The protein below binds the small molecule below.
Small molecule (SMILES): C=C(C)[C@H]1CN[C@H](C(=O)O)[C@H]1CC(=O)O

Sequence of chain 1.A:
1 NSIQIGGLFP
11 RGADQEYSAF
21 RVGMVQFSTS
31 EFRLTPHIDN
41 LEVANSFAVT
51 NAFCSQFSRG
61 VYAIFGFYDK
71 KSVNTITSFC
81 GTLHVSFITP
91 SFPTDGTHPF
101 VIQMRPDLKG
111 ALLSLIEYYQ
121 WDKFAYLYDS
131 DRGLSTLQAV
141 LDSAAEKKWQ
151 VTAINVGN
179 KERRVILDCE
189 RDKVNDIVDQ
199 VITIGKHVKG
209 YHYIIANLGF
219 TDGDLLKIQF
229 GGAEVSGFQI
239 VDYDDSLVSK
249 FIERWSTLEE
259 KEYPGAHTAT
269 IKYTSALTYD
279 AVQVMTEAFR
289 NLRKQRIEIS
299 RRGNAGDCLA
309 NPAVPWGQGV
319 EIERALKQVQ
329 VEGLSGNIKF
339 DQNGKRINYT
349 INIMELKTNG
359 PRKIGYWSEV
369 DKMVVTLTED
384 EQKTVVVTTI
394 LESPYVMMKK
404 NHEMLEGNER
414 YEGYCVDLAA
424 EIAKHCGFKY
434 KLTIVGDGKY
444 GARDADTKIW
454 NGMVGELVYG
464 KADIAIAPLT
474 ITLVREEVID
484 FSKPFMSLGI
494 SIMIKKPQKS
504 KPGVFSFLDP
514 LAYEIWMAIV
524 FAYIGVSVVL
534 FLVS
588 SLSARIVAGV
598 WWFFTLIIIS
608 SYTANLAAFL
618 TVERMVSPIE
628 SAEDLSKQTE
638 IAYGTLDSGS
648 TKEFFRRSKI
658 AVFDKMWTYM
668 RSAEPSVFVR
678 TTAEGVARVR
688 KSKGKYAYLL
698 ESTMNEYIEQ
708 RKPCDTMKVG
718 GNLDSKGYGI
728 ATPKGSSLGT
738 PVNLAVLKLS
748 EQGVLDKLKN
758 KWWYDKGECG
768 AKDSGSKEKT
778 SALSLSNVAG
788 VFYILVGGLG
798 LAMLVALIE

Binding-site contacts:
Ligand atom O contacts residue ARG478 of chain 1.A at 3.4 Å (salt-bridge).
Ligand atom OXT contacts residue ARG478 of chain 1.A at 2.7 Å (salt-bridge).
Ligand atom CA contacts residue THR473 of chain 1.A at 3.4 Å.
Ligand atom CA contacts residue SER647 of chain 1.A at 3.4 Å.
Ligand atom OXT contacts residue THR473 of chain 1.A at 3.2 Å.
Ligand atom OD2 contacts residue THR648 of chain 1.A at 3.1 Å.
Ligand atom CD contacts residue GLU698 of chain 1.A at 3.9 Å.
Ligand atom CB1 contacts residue LEU643 of chain 1.A at 3.8 Å (hydrophobic).
Ligand atom CG1 contacts residue GLU698 of chain 1.A at 3.6 Å.
Ligand atom OD1 contacts residue SER647 of chain 1.A at 2.9 Å (h-bond).
Ligand atom O contacts residue TYR443 of chain 1.A at 3.5 Å.
Ligand atom CD contacts residue PRO471 of chain 1.A at 3.5 Å (hydrophobic).
Ligand atom CG2 contacts residue GLU395 of chain 1.A at 3.9 Å.
Ligand atom CB1 contacts residue GLU698 of chain 1.A at 3.6 Å.
Ligand atom CD2 contacts residue TYR443 of chain 1.A at 3.5 Å (hydrophobic).
Ligand atom OD1 contacts residue THR648 of chain 1.A at 3.1 Å (h-bond).
Ligand atom OD1 contacts residue GLY646 of chain 1.A at 3.1 Å.
Ligand atom CG1 contacts residue SER647 of chain 1.A at 4.0 Å.
Ligand atom N contacts residue THR473 of chain 1.A at 2.7 Å (h-bond).
Ligand atom N contacts residue GLU698 of chain 1.A at 3.0 Å (salt-bridge).
Ligand atom CD1 contacts residue MET701 of chain 1.A at 3.5 Å (hydrophobic).
Ligand atom CG2 contacts residue TYR443 of chain 1.A at 3.5 Å (hydrophobic).
Ligand atom CD2 contacts residue LEU643 of chain 1.A at 3.5 Å (hydrophobic).
Ligand atom CB contacts residue GLU698 of chain 1.A at 4.0 Å.
Ligand atom C contacts residue SER647 of chain 1.A at 3.5 Å.
Ligand atom CA contacts residue GLU698 of chain 1.A at 3.2 Å.
Ligand atom CD1 contacts residue TYR443 of chain 1.A at 3.6 Å (hydrophobic).
Ligand atom O contacts residue GLY646 of chain 1.A at 3.8 Å.
Ligand atom C contacts residue ARG478 of chain 1.A at 3.5 Å.
Ligand atom CD2 contacts residue GLU395 of chain 1.A at 3.4 Å.
Ligand atom OXT contacts residue SER647 of chain 1.A at 3.2 Å (h-bond).
Ligand atom CD1 contacts residue GLU395 of chain 1.A at 3.8 Å.
Ligand atom CD contacts residue THR473 of chain 1.A at 3.9 Å.
Ligand atom CG1 contacts residue THR648 of chain 1.A at 3.6 Å.
Ligand atom CG contacts residue TYR443 of chain 1.A at 3.4 Å (hydrophobic).
Ligand atom C contacts residue THR473 of chain 1.A at 3.9 Å.
Ligand atom N contacts residue PRO471 of chain 1.A at 3.8 Å.
Ligand atom O contacts residue SER647 of chain 1.A at 3.8 Å.
Ligand atom CD contacts residue TYR443 of chain 1.A at 3.6 Å (hydrophobic).
Ligand atom OD2 contacts residue GLU698 of chain 1.A at 3.4 Å.